Sequence of chain 1.A:
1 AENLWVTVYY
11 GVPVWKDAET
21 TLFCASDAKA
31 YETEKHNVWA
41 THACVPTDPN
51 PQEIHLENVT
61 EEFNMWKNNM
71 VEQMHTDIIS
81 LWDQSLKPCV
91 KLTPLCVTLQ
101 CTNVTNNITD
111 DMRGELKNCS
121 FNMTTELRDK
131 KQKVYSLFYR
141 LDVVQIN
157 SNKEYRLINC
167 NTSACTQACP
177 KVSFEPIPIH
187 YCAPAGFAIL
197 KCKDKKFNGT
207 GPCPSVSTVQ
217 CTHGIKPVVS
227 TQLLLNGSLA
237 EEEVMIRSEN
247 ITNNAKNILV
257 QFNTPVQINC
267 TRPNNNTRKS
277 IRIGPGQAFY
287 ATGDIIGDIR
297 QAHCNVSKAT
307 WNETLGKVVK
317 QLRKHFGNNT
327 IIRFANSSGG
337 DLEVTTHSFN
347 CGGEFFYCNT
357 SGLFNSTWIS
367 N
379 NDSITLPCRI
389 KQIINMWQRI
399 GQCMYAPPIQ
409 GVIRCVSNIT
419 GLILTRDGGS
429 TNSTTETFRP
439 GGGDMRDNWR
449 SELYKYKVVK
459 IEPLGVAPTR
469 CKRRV

Sequence of chain 1.T:
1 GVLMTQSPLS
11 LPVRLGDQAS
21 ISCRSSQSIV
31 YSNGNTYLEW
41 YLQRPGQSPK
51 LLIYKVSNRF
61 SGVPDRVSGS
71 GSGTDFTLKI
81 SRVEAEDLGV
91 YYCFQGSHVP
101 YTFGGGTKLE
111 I

This small molecule binds to this protein.
Small molecule (SMILES): CC(=O)N[C@H]1[C@H](O[C@H]2[C@H](O)[C@@H](NC(C)=O)CO[C@@H]2CO)O[C@H](CO)[C@@H](O)[C@@H]1O

Binding-site contacts:
Ligand atom C6 contacts residue PRO261 of chain 1.A at 4.0 Å (hydrophobic).
Ligand atom N2 contacts residue ARG24 of chain 1.T at 3.7 Å.
Ligand atom C1 contacts residue ASN416 of chain 1.A at 1.4 Å.
Ligand atom C8 contacts residue VAL414 of chain 1.A at 3.6 Å (hydrophobic).
Ligand atom C4 contacts residue ASN416 of chain 1.A at 4.2 Å.
Ligand atom C3 contacts residue ASN416 of chain 1.A at 3.8 Å.
Ligand atom C8 contacts residue SER415 of chain 1.A at 4.3 Å.
Ligand atom C7 contacts residue ASN416 of chain 1.A at 3.6 Å.
Ligand atom C4 contacts residue ARG24 of chain 1.T at 4.5 Å.
Ligand atom O5 contacts residue ASN416 of chain 1.A at 2.4 Å (h-bond).
Ligand atom O7 contacts residue ASN416 of chain 1.A at 3.8 Å.
Ligand atom C1 contacts residue PRO261 of chain 1.A at 4.5 Å (hydrophobic).
Ligand atom C2 contacts residue ARG24 of chain 1.T at 4.0 Å.
Ligand atom C2 contacts residue ASN416 of chain 1.A at 2.5 Å.
Ligand atom C8 contacts residue NAG1 of chain 1.DA at 3.8 Å.
Ligand atom C5 contacts residue ASN416 of chain 1.A at 3.7 Å.
Ligand atom C5 contacts residue PRO261 of chain 1.A at 4.3 Å (hydrophobic).
Ligand atom C1 contacts residue ARG24 of chain 1.T at 3.9 Å.
Ligand atom C3 contacts residue ARG24 of chain 1.T at 3.4 Å.
Ligand atom O6 contacts residue ARG24 of chain 1.T at 4.0 Å.
Ligand atom O4 contacts residue ASP75 of chain 1.T at 3.2 Å (salt-bridge).
Ligand atom N2 contacts residue ASN416 of chain 1.A at 2.9 Å (h-bond).
Ligand atom O3 contacts residue ARG24 of chain 1.T at 3.7 Å.
Ligand atom C8 contacts residue ASN232 of chain 1.A at 4.5 Å.
Ligand atom O5 contacts residue PRO261 of chain 1.A at 3.7 Å.
Ligand atom O7 contacts residue VAL414 of chain 1.A at 4.4 Å.
Ligand atom O4 contacts residue ARG24 of chain 1.T at 4.4 Å.
Ligand atom C4 contacts residue ASP75 of chain 1.T at 4.5 Å.